This protein binds this small molecule.
Small molecule (SMILES): CC(=O)N[C@H]1[C@H](O[C@H]2[C@H](O)[C@@H](NC(C)=O)CO[C@@H]2CO)O[C@H](CO)[C@@H](O[C@@H]2O[C@H](CO)[C@@H](O)[C@H](O)[C@@H]2O)[C@@H]1O

Binding-site contacts:
Ligand atom C3 contacts residue ASN105 of chain 21.E at 3.8 Å.
Ligand atom O6 contacts residue ALA96 of chain 21.E at 4.3 Å.
Ligand atom O7 contacts residue ASN105 of chain 21.E at 4.0 Å.
Ligand atom O5 contacts residue ALA96 of chain 21.E at 4.5 Å.
Ligand atom C7 contacts residue ASN105 of chain 21.E at 3.6 Å.
Ligand atom C5 contacts residue ASN105 of chain 21.E at 3.6 Å.
Ligand atom C2 contacts residue ASN105 of chain 21.E at 2.5 Å.
Ligand atom C8 contacts residue PRO48 of chain 21.E at 4.4 Å (hydrophobic).
Ligand atom O5 contacts residue ASN105 of chain 21.E at 2.4 Å (h-bond).
Ligand atom C1 contacts residue ASN105 of chain 21.E at 1.4 Å.
Ligand atom O6 contacts residue VAL95 of chain 21.E at 2.9 Å (h-bond).
Ligand atom N2 contacts residue ASN105 of chain 21.E at 2.9 Å (h-bond).
Ligand atom C4 contacts residue ASN105 of chain 21.E at 4.3 Å.
Ligand atom O5 contacts residue VAL95 of chain 21.E at 4.5 Å.
Ligand atom C6 contacts residue VAL95 of chain 21.E at 3.6 Å (hydrophobic).
Ligand atom C8 contacts residue TYR50 of chain 21.E at 4.1 Å (hydrophobic).
Ligand atom C5 contacts residue VAL95 of chain 21.E at 4.5 Å (hydrophobic).

Sequence of chain 21.E:
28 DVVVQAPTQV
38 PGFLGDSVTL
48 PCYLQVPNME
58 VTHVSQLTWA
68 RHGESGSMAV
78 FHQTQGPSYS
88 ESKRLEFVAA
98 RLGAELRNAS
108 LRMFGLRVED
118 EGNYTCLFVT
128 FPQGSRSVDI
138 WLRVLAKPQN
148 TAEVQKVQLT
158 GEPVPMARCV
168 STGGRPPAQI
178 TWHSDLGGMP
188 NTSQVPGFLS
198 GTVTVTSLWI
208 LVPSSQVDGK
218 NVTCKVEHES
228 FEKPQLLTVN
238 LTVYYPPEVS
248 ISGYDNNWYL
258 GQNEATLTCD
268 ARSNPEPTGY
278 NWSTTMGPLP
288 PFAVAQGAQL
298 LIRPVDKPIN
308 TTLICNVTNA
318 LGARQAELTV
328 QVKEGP